Sequence of chain 4.C:
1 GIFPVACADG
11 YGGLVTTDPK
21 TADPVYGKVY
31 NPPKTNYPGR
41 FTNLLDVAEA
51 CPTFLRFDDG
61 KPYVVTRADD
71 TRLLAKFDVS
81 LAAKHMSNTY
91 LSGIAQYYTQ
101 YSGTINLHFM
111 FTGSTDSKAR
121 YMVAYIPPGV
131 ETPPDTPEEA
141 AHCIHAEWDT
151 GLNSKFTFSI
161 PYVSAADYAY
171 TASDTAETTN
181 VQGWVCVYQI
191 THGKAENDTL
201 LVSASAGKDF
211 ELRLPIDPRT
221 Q

Sequence of chain 5.B:
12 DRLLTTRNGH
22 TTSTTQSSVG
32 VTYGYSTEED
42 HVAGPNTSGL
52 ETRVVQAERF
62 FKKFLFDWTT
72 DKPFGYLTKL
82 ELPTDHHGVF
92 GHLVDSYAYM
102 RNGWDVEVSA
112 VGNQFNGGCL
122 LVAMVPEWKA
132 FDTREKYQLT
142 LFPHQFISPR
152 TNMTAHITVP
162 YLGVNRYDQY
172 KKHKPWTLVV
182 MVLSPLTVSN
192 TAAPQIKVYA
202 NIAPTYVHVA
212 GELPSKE

A protein and the small-molecule ligand that binds it are described below.
Small molecule (SMILES): O=C(O)[C@@H]1O[C@@H](O[C@H]2[C@H](O)[C@@H](NS(=O)(=O)O)[C@@H](O)O[C@@H]2COS(=O)(=O)O)[C@H](OS(=O)(=O)O)[C@@H](O)[C@@H]1O[C@H]1O[C@H](COS(=O)(=O)O)[C@@H](O)[C@H](O)[C@H]1NS(=O)(=O)O

Binding-site contacts:
Ligand atom O3 contacts residue ARG56 of chain 4.C at 3.9 Å.
Ligand atom S2 contacts residue ASN88 of chain 4.C at 4.0 Å.
Ligand atom C4 contacts residue LYS193 of chain 5.A at 3.4 Å.
Ligand atom S2 contacts residue ARG135 of chain 5.B at 4.0 Å.
Ligand atom O6S contacts residue ARG135 of chain 5.B at 3.7 Å.
Ligand atom C5 contacts residue THR134 of chain 5.B at 3.9 Å.
Ligand atom S1 contacts residue ASP58 of chain 4.C at 3.7 Å.
Ligand atom C1 contacts residue ASP133 of chain 5.B at 4.0 Å.
Ligand atom O2S contacts residue ASP58 of chain 4.C at 2.3 Å (salt-bridge).
Ligand atom O2S contacts residue ASP59 of chain 4.C at 3.2 Å.
Ligand atom O3 contacts residue LYS193 of chain 5.A at 2.8 Å (salt-bridge).
Ligand atom S1 contacts residue ASP59 of chain 4.C at 3.7 Å.
Ligand atom O3S contacts residue THR134 of chain 5.B at 3.3 Å (h-bond).
Ligand atom C6 contacts residue ARG135 of chain 5.B at 3.8 Å.
Ligand atom O5 contacts residue LYS193 of chain 5.A at 3.6 Å.
Ligand atom O3S contacts residue LYS193 of chain 5.A at 3.1 Å (salt-bridge).
Ligand atom S2 contacts residue ARG56 of chain 4.C at 3.4 Å (salt-bridge).
Ligand atom C3 contacts residue LYS193 of chain 5.A at 3.6 Å.
Ligand atom C3 contacts residue ARG56 of chain 4.C at 3.9 Å.
Ligand atom O4S contacts residue ARG56 of chain 4.C at 2.5 Å (salt-bridge).
Ligand atom C5 contacts residue ARG135 of chain 5.B at 4.1 Å.
Ligand atom O3 contacts residue ASP59 of chain 4.C at 4.0 Å.
Ligand atom O6S contacts residue LYS193 of chain 5.A at 3.4 Å.
Ligand atom O5S contacts residue ARG56 of chain 4.C at 3.6 Å (salt-bridge).
Ligand atom O6S contacts residue ARG56 of chain 4.C at 3.7 Å.
Ligand atom O5S contacts residue ARG135 of chain 5.B at 3.6 Å.
Ligand atom O5S contacts residue ASN88 of chain 4.C at 3.0 Å (h-bond).
Ligand atom C2 contacts residue LYS193 of chain 5.A at 3.6 Å.
Ligand atom O1S contacts residue ASP59 of chain 4.C at 3.0 Å.
Ligand atom O2S contacts residue ARG56 of chain 4.C at 4.1 Å.
Ligand atom O5 contacts residue ARG135 of chain 5.B at 3.2 Å.
Ligand atom O6 contacts residue ARG135 of chain 5.B at 3.6 Å.
Ligand atom O1 contacts residue ASP133 of chain 5.B at 4.1 Å.
Ligand atom N2 contacts residue ARG56 of chain 4.C at 3.9 Å.
Ligand atom O6S contacts residue ASN88 of chain 4.C at 3.9 Å.
Ligand atom O4 contacts residue THR195 of chain 5.A at 3.7 Å.
Ligand atom O1S contacts residue ASP58 of chain 4.C at 4.1 Å.
Ligand atom O6B contacts residue LYS193 of chain 5.A at 4.1 Å.
Ligand atom C6 contacts residue THR134 of chain 5.B at 3.5 Å.
Ligand atom O6 contacts residue LYS193 of chain 5.A at 3.5 Å.

Sequence of chain 5.A:
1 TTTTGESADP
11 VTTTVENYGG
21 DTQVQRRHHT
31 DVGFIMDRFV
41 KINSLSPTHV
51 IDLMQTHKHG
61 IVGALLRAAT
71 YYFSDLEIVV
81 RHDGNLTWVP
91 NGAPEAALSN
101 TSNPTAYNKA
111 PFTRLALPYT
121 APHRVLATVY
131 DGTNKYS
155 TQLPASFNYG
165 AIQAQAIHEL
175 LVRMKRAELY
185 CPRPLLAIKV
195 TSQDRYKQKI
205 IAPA